This small molecule binds to this protein.
Small molecule (SMILES): Cc1cn([C@H]2C[C@H](O[P](=O)(O)OC[C@H]3O[C@@H](n4ccc(N)nc4=O)C[C@@H]3O[P](=O)(O)OC[C@@H]3CC[C@H](n4ccc(N)nc4=O)O3)[C@@H](CO[P](=O)(O)O[C@H]3C[C@H](n4ccc(N)nc4=O)O[C@@H]3CO[P](=O)(O)O[C@H]3C[C@H](n4cnc5c4NC=NC5N)O[C@@H]3CO[P](=O)(O)O[C@H]3C[C@H](n4cnc5c(=O)[nH]c(N)nc54)O[C@@H]3CO[P](=O)(O)O[C@H]3C[C@H](n4cc(C)c(=O)[nH]c4=O)O[C@@H]3CO[P](=O)(O)O[C@H]3C[C@H](n4ccc(N)nc4=O)O[C@@H]3CO[P](=O)(O)O[C@H]3C[C@H](n4ccc(N)nc4=O)O[C@@H]3CO)O2)c(=O)[nH]c1=O

Sequence of chain 1.A:
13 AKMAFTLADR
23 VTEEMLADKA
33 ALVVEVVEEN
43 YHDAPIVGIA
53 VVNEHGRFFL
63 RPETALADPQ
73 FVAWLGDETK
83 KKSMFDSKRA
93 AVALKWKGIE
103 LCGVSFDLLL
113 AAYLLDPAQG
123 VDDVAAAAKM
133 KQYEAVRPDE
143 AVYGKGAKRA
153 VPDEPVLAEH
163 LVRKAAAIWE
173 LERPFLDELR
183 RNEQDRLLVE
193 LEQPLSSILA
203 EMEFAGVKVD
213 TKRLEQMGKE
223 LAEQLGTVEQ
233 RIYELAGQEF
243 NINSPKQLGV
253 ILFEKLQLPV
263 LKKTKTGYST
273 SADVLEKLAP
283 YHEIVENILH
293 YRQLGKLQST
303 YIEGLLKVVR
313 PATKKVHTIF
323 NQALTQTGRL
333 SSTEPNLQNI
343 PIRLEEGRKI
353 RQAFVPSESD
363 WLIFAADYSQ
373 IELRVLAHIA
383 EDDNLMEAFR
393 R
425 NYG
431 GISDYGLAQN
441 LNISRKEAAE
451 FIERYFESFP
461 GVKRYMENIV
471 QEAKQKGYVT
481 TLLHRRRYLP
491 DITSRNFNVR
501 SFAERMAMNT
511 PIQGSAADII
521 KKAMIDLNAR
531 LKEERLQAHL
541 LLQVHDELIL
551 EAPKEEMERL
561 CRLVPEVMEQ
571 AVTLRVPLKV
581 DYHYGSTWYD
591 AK

Binding-site contacts:
Ligand atom N3 contacts residue DG5 of chain 1.D at 2.9 Å (h-bond).
Ligand atom N3 contacts residue DA11 of chain 1.D at 2.9 Å (h-bond).
Ligand atom OP1 contacts residue ARG345 of chain 1.A at 2.9 Å (salt-bridge).
Ligand atom N2 contacts residue DC10 of chain 1.D at 2.9 Å (h-bond).
Ligand atom O2 contacts residue ARG331 of chain 1.A at 2.7 Å (salt-bridge).
Ligand atom N4 contacts residue DG13 of chain 1.D at 3.2 Å (h-bond).
Ligand atom N3 contacts residue DG12 of chain 1.D at 2.9 Å (h-bond).
Ligand atom O2 contacts residue DG12 of chain 1.D at 2.8 Å (h-bond).
Ligand atom N1 contacts residue DC10 of chain 1.D at 3.0 Å (h-bond).
Ligand atom O2 contacts residue DG12 of chain 1.D at 3.0 Å (h-bond).
Ligand atom O2 contacts residue DG13 of chain 1.D at 2.6 Å (h-bond).
Ligand atom O4' contacts residue ASN341 of chain 1.A at 3.2 Å.
Ligand atom C5' contacts residue ILE342 of chain 1.A at 3.1 Å (hydrophobic).
Ligand atom N3 contacts residue DA7 of chain 1.D at 2.8 Å (h-bond).
Ligand atom O2 contacts residue DG8 of chain 1.D at 2.8 Å (h-bond).
Ligand atom OP1 contacts residue THR266 of chain 1.A at 2.8 Å (h-bond).
Ligand atom O6 contacts residue DC10 of chain 1.D at 2.9 Å (h-bond).
Ligand atom O2 contacts residue DG5 of chain 1.D at 2.7 Å (h-bond).
Ligand atom O4 contacts residue DA7 of chain 1.D at 3.0 Å (h-bond).
Ligand atom N4 contacts residue DG12 of chain 1.D at 2.9 Å (h-bond).
Ligand atom N3 contacts residue DG8 of chain 1.D at 3.0 Å (h-bond).
Ligand atom N4 contacts residue DG5 of chain 1.D at 3.0 Å (h-bond).
Ligand atom O2 contacts residue DG6 of chain 1.D at 2.8 Å (h-bond).
Ligand atom OP1 contacts residue ARG294 of chain 1.A at 3.0 Å (salt-bridge).
Ligand atom N4 contacts residue DG8 of chain 1.D at 3.1 Å (h-bond).
Ligand atom OP1 contacts residue THR272 of chain 1.A at 2.8 Å (h-bond).
Ligand atom O4 contacts residue DA11 of chain 1.D at 3.0 Å (h-bond).
Ligand atom OP1 contacts residue THR268 of chain 1.A at 2.9 Å (h-bond).
Ligand atom O3' contacts residue ARG294 of chain 1.A at 3.1 Å (salt-bridge).
Ligand atom N1 contacts residue DT9 of chain 1.D at 2.8 Å (h-bond).
Ligand atom N4 contacts residue DG6 of chain 1.D at 3.0 Å (h-bond).
Ligand atom OP2 contacts residue ARG345 of chain 1.A at 2.9 Å (salt-bridge).
Ligand atom O2 contacts residue ASN341 of chain 1.A at 2.9 Å (h-bond).
Ligand atom N3 contacts residue DG13 of chain 1.D at 2.8 Å (h-bond).
Ligand atom N3 contacts residue DG6 of chain 1.D at 2.9 Å (h-bond).
Ligand atom C5' contacts residue ARG294 of chain 1.A at 3.1 Å.
Ligand atom OP1 contacts residue LYS267 of chain 1.A at 2.6 Å (salt-bridge).
Ligand atom N6 contacts residue DT9 of chain 1.D at 3.0 Å (h-bond).
Ligand atom OP1 contacts residue ILE344 of chain 1.A at 2.8 Å (h-bond).
Ligand atom N2 contacts residue DA11 of chain 1.D at 3.2 Å.